The small molecule below binds the protein below.
Small molecule (SMILES): O=C(O)CCC(=O)C(=O)O

Sequence of chain 1.A:
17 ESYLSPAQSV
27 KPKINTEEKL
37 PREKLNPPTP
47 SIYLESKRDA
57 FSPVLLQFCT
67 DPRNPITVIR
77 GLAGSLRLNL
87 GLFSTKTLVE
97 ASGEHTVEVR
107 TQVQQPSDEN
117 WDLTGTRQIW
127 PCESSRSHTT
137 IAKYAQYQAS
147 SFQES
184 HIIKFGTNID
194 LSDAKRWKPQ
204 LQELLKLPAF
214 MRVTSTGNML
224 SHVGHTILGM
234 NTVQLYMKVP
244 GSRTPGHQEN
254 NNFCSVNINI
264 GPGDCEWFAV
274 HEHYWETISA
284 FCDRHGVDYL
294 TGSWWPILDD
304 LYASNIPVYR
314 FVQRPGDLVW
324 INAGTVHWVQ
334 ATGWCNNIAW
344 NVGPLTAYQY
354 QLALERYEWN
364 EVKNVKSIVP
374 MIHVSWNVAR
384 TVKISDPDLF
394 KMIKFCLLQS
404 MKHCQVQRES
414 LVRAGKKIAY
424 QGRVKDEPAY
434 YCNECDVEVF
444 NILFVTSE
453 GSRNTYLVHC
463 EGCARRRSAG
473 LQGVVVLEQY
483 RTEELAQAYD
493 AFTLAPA

Binding-site contacts:
Ligand atom O4 contacts residue LYS241 of chain 1.A at 3.0 Å (salt-bridge).
Ligand atom C5 contacts residue ASN260 of chain 1.A at 3.7 Å.
Ligand atom O3 contacts residue ASN340 of chain 1.A at 3.7 Å.
Ligand atom C4 contacts residue THR247 of chain 1.A at 3.8 Å.
Ligand atom C2 contacts residue HIS330 of chain 1.A at 4.2 Å.
Ligand atom O4 contacts residue VAL332 of chain 1.A at 4.2 Å.
Ligand atom O2 contacts residue SER258 of chain 1.A at 2.9 Å (h-bond).
Ligand atom C2 contacts residue FE1 of chain 1.C at 2.9 Å.
Ligand atom O1 contacts residue FE1 of chain 1.C at 4.0 Å.
Ligand atom C1 contacts residue ASN260 of chain 1.A at 4.0 Å.
Ligand atom C3 contacts residue TYR239 of chain 1.A at 4.1 Å (hydrophobic).
Ligand atom O5 contacts residue FE1 of chain 1.C at 2.4 Å.
Ligand atom O1 contacts residue SER258 of chain 1.A at 3.5 Å (h-bond).
Ligand atom C3 contacts residue THR247 of chain 1.A at 4.2 Å.
Ligand atom C4 contacts residue VAL332 of chain 1.A at 3.9 Å (hydrophobic).
Ligand atom C1 contacts residue FE1 of chain 1.C at 2.8 Å.
Ligand atom O2 contacts residue GLU252 of chain 1.A at 3.2 Å (salt-bridge).
Ligand atom O2 contacts residue ILE324 of chain 1.A at 4.2 Å.
Ligand atom O2 contacts residue FE1 of chain 1.C at 2.2 Å.
Ligand atom O4 contacts residue THR247 of chain 1.A at 2.6 Å (h-bond).
Ligand atom O5 contacts residue THR247 of chain 1.A at 3.8 Å.
Ligand atom O1 contacts residue ASN260 of chain 1.A at 3.0 Å (h-bond).
Ligand atom O3 contacts residue LYS241 of chain 1.A at 2.8 Å (salt-bridge).
Ligand atom O1 contacts residue TRP270 of chain 1.A at 3.9 Å.
Ligand atom O5 contacts residue HIS250 of chain 1.A at 3.2 Å (h-bond).
Ligand atom O3 contacts residue TYR239 of chain 1.A at 4.1 Å.
Ligand atom C1 contacts residue TRP270 of chain 1.A at 4.1 Å (hydrophobic).
Ligand atom C1 contacts residue HIS330 of chain 1.A at 4.0 Å.
Ligand atom O5 contacts residue HIS330 of chain 1.A at 3.5 Å (h-bond).
Ligand atom O3 contacts residue ASN260 of chain 1.A at 3.0 Å (h-bond).
Ligand atom C5 contacts residue LYS241 of chain 1.A at 3.3 Å.
Ligand atom C1 contacts residue SER258 of chain 1.A at 3.6 Å.
Ligand atom O2 contacts residue HIS330 of chain 1.A at 3.3 Å (h-bond).
Ligand atom C3 contacts residue ASN260 of chain 1.A at 3.8 Å.
Ligand atom C2 contacts residue HIS250 of chain 1.A at 4.2 Å.
Ligand atom C4 contacts residue ASN260 of chain 1.A at 3.6 Å.
Ligand atom C5 contacts residue THR247 of chain 1.A at 3.5 Å.
Ligand atom O1 contacts residue ALA342 of chain 1.A at 3.4 Å.
Ligand atom O4 contacts residue PHE188 of chain 1.A at 4.0 Å.
Ligand atom O4 contacts residue TYR239 of chain 1.A at 4.2 Å.